This small molecule binds to this protein.
Small molecule (SMILES): [H]/N=C(\N)N[C@H]1C=C(C(=O)O)O[C@@H]([C@H](OC)[C@H](O)CO)[C@@H]1NC(C)=O

Binding-site contacts:
Ligand atom C6 contacts residue GLU199 of chain 3.A at 3.6 Å.
Ligand atom O1A contacts residue ARG214 of chain 3.A at 3.0 Å (salt-bridge).
Ligand atom N13 contacts residue ASP72 of chain 3.A at 3.1 Å (salt-bridge).
Ligand atom C12 contacts residue TRP100 of chain 3.A at 3.3 Å (hydrophobic).
Ligand atom C8 contacts residue ARG214 of chain 3.A at 3.5 Å.
Ligand atom O1B contacts residue ARG293 of chain 3.A at 2.9 Å (salt-bridge).
Ligand atom C3 contacts residue TYR327 of chain 3.A at 2.9 Å (hydrophobic).
Ligand atom C8 contacts residue GLU198 of chain 3.A at 3.5 Å.
Ligand atom O1B contacts residue ARG39 of chain 3.A at 2.9 Å (salt-bridge).
Ligand atom O6 contacts residue ARG214 of chain 3.A at 3.5 Å (salt-bridge).
Ligand atom C13 contacts residue ARG73 of chain 3.A at 3.6 Å.
Ligand atom O10 contacts residue ASP72 of chain 3.A at 3.5 Å.
Ligand atom N12 contacts residue TRP100 of chain 3.A at 3.0 Å (h-bond).
Ligand atom C3 contacts residue GLU40 of chain 3.A at 3.5 Å.
Ligand atom C9 contacts residue GLU198 of chain 3.A at 3.2 Å.
Ligand atom O9 contacts residue ARG146 of chain 3.A at 3.5 Å (salt-bridge).
Ligand atom C11 contacts residue TRP100 of chain 3.A at 3.7 Å (hydrophobic).
Ligand atom N13 contacts residue TRP100 of chain 3.A at 2.9 Å (h-bond).
Ligand atom C1 contacts residue ARG293 of chain 3.A at 3.5 Å.
Ligand atom O1A contacts residue TYR327 of chain 3.A at 3.2 Å (h-bond).
Ligand atom O1A contacts residue ARG293 of chain 3.A at 2.7 Å (salt-bridge).
Ligand atom C3 contacts residue ASP72 of chain 3.A at 3.5 Å.
Ligand atom C1 contacts residue TYR327 of chain 3.A at 3.0 Å (hydrophobic).
Ligand atom O9 contacts residue GLU198 of chain 3.A at 2.5 Å (salt-bridge).
Ligand atom C2 contacts residue TYR327 of chain 3.A at 2.9 Å (hydrophobic).
Ligand atom N4 contacts residue ASP72 of chain 3.A at 2.8 Å (salt-bridge).
Ligand atom O9 contacts residue ALA168 of chain 3.A at 3.3 Å.
Ligand atom O8 contacts residue ARG214 of chain 3.A at 3.4 Å.
Ligand atom N12 contacts residue GLU149 of chain 3.A at 3.0 Å (salt-bridge).
Ligand atom N13 contacts residue ARG77 of chain 3.A at 3.2 Å (salt-bridge).
Ligand atom C4 contacts residue ASP72 of chain 3.A at 3.4 Å.
Ligand atom O8 contacts residue GLU198 of chain 3.A at 2.6 Å (salt-bridge).
Ligand atom N13 contacts residue GLU40 of chain 3.A at 3.7 Å.
Ligand atom O6 contacts residue TYR327 of chain 3.A at 3.0 Å (h-bond).
Ligand atom O10 contacts residue ARG73 of chain 3.A at 2.8 Å (salt-bridge).
Ligand atom C12 contacts residue GLU40 of chain 3.A at 3.6 Å.
Ligand atom C4 contacts residue GLU40 of chain 3.A at 3.7 Å.
Ligand atom O1B contacts residue TYR327 of chain 3.A at 3.5 Å (h-bond).
Ligand atom N4 contacts residue GLU40 of chain 3.A at 3.2 Å (salt-bridge).
Ligand atom C9 contacts residue ALA168 of chain 3.A at 3.5 Å (hydrophobic).

Sequence of chain 3.A:
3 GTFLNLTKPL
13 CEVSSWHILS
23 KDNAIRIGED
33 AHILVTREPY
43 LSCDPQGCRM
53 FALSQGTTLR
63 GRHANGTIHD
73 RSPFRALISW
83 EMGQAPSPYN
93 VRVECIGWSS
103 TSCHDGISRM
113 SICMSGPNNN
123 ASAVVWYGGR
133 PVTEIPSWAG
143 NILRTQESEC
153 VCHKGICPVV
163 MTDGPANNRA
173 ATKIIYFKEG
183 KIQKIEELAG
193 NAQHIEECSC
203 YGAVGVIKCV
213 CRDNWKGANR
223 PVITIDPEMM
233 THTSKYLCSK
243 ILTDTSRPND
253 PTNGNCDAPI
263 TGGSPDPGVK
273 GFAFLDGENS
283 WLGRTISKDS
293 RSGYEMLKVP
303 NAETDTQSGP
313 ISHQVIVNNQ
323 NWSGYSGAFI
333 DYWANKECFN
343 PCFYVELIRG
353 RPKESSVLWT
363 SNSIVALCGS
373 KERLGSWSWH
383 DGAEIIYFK